Binding-site contacts:
Ligand atom C12 contacts residue HEM1 of chain 1.C at 3.6 Å.
Ligand atom N02 contacts residue TRP291 of chain 1.A at 2.8 Å (h-bond).
Ligand atom F13 contacts residue VAL271 of chain 1.A at 3.9 Å.
Ligand atom F13 contacts residue MET274 of chain 1.A at 3.1 Å.
Ligand atom C11 contacts residue HEM1 of chain 1.C at 3.6 Å.
Ligand atom C07 contacts residue PHE288 of chain 1.A at 3.8 Å (hydrophobic).
Ligand atom C14 contacts residue HEM1 of chain 1.C at 3.6 Å.
Ligand atom C08 contacts residue GLU296 of chain 1.A at 3.5 Å.
Ligand atom C14 contacts residue VAL271 of chain 1.A at 3.9 Å (hydrophobic).
Ligand atom N01 contacts residue GLU296 of chain 1.A at 2.6 Å (salt-bridge).
Ligand atom C09 contacts residue GLU296 of chain 1.A at 3.8 Å.
Ligand atom C02 contacts residue TRP291 of chain 1.A at 3.8 Å (hydrophobic).
Ligand atom C02 contacts residue PRO269 of chain 1.A at 3.8 Å (hydrophobic).
Ligand atom C04 contacts residue PRO269 of chain 1.A at 3.8 Å (hydrophobic).
Ligand atom C06 contacts residue GLU296 of chain 1.A at 3.5 Å.
Ligand atom C17 contacts residue TYR410 of chain 1.A at 3.6 Å (hydrophobic).
Ligand atom C13 contacts residue VAL271 of chain 1.A at 3.5 Å (hydrophobic).
Ligand atom C07 contacts residue PRO269 of chain 1.A at 3.6 Å (hydrophobic).
Ligand atom C02 contacts residue GLU296 of chain 1.A at 3.6 Å.
Ligand atom C07 contacts residue SER289 of chain 1.A at 3.7 Å.
Ligand atom C02 contacts residue HEM1 of chain 1.C at 3.5 Å.
Ligand atom C07 contacts residue GLY290 of chain 1.A at 3.5 Å.
Ligand atom C03 contacts residue HEM1 of chain 1.C at 3.3 Å.
Ligand atom N02 contacts residue TYR292 of chain 1.A at 3.9 Å.
Ligand atom F13 contacts residue PHE288 of chain 1.A at 3.5 Å.
Ligand atom N01 contacts residue PRO269 of chain 1.A at 4.0 Å.
Ligand atom C14 contacts residue TYR410 of chain 1.A at 3.8 Å (hydrophobic).
Ligand atom C11 contacts residue VAL271 of chain 1.A at 3.7 Å (hydrophobic).
Ligand atom C07 contacts residue HEM1 of chain 1.C at 3.7 Å.
Ligand atom C18 contacts residue TYR410 of chain 1.A at 3.5 Å (hydrophobic).
Ligand atom C05 contacts residue VAL271 of chain 1.A at 3.5 Å (hydrophobic).
Ligand atom C13 contacts residue HEM1 of chain 1.C at 3.4 Å.
Ligand atom C09 contacts residue HEM1 of chain 1.C at 3.3 Å.
Ligand atom C12 contacts residue VAL271 of chain 1.A at 3.4 Å (hydrophobic).
Ligand atom C08 contacts residue VAL271 of chain 1.A at 3.9 Å (hydrophobic).
Ligand atom F13 contacts residue HEM1 of chain 1.C at 3.1 Å.
Ligand atom N02 contacts residue HEM1 of chain 1.C at 3.1 Å.
Ligand atom C16 contacts residue HEM1 of chain 1.C at 3.5 Å.
Ligand atom N02 contacts residue GLU296 of chain 1.A at 2.8 Å (salt-bridge).
Ligand atom C03 contacts residue PRO269 of chain 1.A at 3.7 Å (hydrophobic).

A protein and the small-molecule ligand that binds it are described below.
Small molecule (SMILES): Cc1cc(N)nc(CCc2cc(F)cc(CC[C@@H]3C[C@H](F)CN3C)c2)c1

Sequence of chain 1.A:
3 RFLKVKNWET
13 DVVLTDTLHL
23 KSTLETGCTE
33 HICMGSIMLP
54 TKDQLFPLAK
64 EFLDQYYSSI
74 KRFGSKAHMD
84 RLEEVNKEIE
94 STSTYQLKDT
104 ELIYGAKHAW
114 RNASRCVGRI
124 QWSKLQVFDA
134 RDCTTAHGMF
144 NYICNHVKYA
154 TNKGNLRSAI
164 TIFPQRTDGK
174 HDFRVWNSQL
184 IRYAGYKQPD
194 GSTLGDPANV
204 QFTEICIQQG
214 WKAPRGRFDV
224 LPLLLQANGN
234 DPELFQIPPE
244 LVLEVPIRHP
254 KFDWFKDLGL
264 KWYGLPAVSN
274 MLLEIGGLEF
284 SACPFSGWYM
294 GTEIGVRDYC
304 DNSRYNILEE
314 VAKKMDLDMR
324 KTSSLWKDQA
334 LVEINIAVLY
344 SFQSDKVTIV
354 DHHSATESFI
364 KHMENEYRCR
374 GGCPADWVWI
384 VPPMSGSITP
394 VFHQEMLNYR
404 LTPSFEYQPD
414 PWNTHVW